This small molecule binds to this protein.
Small molecule (SMILES): Cc1ccccc1C

Binding-site contacts:
Ligand atom C6 contacts residue ALA99 of chain 1.A at 3.8 Å (hydrophobic).
Ligand atom C1' contacts residue ALA99 of chain 1.A at 3.8 Å (hydrophobic).
Ligand atom C5 contacts residue ALA99 of chain 1.A at 3.7 Å (hydrophobic).
Ligand atom C6 contacts residue ILE78 of chain 1.A at 4.4 Å (hydrophobic).
Ligand atom C2' contacts residue ALA99 of chain 1.A at 4.5 Å (hydrophobic).
Ligand atom C4 contacts residue LEU118 of chain 1.A at 4.2 Å (hydrophobic).
Ligand atom C3 contacts residue LEU121 of chain 1.A at 4.5 Å (hydrophobic).
Ligand atom C3 contacts residue PHE153 of chain 1.A at 4.3 Å (hydrophobic).
Ligand atom C4 contacts residue LEU91 of chain 1.A at 4.2 Å (hydrophobic).
Ligand atom C2 contacts residue PHE153 of chain 1.A at 4.4 Å (hydrophobic).
Ligand atom C1' contacts residue LEU84 of chain 1.A at 4.5 Å (hydrophobic).
Ligand atom C2' contacts residue PHE153 of chain 1.A at 3.8 Å (hydrophobic).
Ligand atom C4 contacts residue VAL87 of chain 1.A at 3.8 Å (hydrophobic).
Ligand atom C6 contacts residue VAL103 of chain 1.A at 4.5 Å (hydrophobic).
Ligand atom C3 contacts residue LEU118 of chain 1.A at 3.7 Å (hydrophobic).
Ligand atom C1 contacts residue LEU84 of chain 1.A at 4.2 Å (hydrophobic).
Ligand atom C5 contacts residue TYR88 of chain 1.A at 4.1 Å (hydrophobic).
Ligand atom C1' contacts residue VAL103 of chain 1.A at 3.7 Å (hydrophobic).
Ligand atom C6 contacts residue LEU84 of chain 1.A at 3.7 Å (hydrophobic).
Ligand atom C3 contacts residue VAL87 of chain 1.A at 4.3 Å (hydrophobic).
Ligand atom C2' contacts residue MET102 of chain 1.A at 3.5 Å (hydrophobic).
Ligand atom C4 contacts residue ALA99 of chain 1.A at 3.5 Å (hydrophobic).
Ligand atom C2 contacts residue ALA99 of chain 1.A at 3.9 Å (hydrophobic).
Ligand atom C1 contacts residue LEU118 of chain 1.A at 4.2 Å (hydrophobic).
Ligand atom C3 contacts residue ALA99 of chain 1.A at 3.6 Å (hydrophobic).
Ligand atom C5 contacts residue LEU84 of chain 1.A at 4.1 Å (hydrophobic).
Ligand atom C2' contacts residue LEU121 of chain 1.A at 4.5 Å (hydrophobic).
Ligand atom C4 contacts residue TYR88 of chain 1.A at 4.2 Å (hydrophobic).
Ligand atom C1' contacts residue VAL111 of chain 1.A at 3.6 Å (hydrophobic).
Ligand atom C1' contacts residue MET102 of chain 1.A at 4.2 Å (hydrophobic).
Ligand atom C2 contacts residue LEU118 of chain 1.A at 3.7 Å (hydrophobic).
Ligand atom C1 contacts residue ALA99 of chain 1.A at 3.9 Å (hydrophobic).
Ligand atom C2' contacts residue LEU118 of chain 1.A at 4.0 Å (hydrophobic).

Sequence of chain 1.A:
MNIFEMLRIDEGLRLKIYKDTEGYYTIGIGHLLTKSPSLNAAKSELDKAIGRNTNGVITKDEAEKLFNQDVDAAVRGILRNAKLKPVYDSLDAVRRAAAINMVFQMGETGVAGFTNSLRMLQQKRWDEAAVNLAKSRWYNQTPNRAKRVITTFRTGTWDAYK